A small-molecule ligand and the protein it binds are described below.
Small molecule (SMILES): CC(=O)N[C@@H]1[C@@H](O)[C@H](O)[C@@H](CO)O[C@H]1O

Binding-site contacts:
Ligand atom C6 contacts residue THR66 of chain 2.A at 3.4 Å.
Ligand atom C2 contacts residue ASN64 of chain 2.A at 2.5 Å.
Ligand atom C3 contacts residue ASN64 of chain 2.A at 3.9 Å.
Ligand atom C5 contacts residue ASN64 of chain 2.A at 3.6 Å.
Ligand atom C4 contacts residue ASN64 of chain 2.A at 4.2 Å.
Ligand atom C8 contacts residue ILE354 of chain 2.A at 3.6 Å (hydrophobic).
Ligand atom O6 contacts residue THR66 of chain 2.A at 3.9 Å.
Ligand atom C5 contacts residue THR66 of chain 2.A at 3.2 Å.
Ligand atom C1 contacts residue THR66 of chain 2.A at 3.4 Å.
Ligand atom O7 contacts residue ASN64 of chain 2.A at 3.5 Å (h-bond).
Ligand atom C7 contacts residue ASN64 of chain 2.A at 3.4 Å.
Ligand atom O5 contacts residue THR66 of chain 2.A at 2.7 Å (h-bond).
Ligand atom C1 contacts residue ASN64 of chain 2.A at 1.4 Å.
Ligand atom O5 contacts residue ASN64 of chain 2.A at 2.3 Å (h-bond).
Ligand atom N2 contacts residue ASN64 of chain 2.A at 3.0 Å (h-bond).

Sequence of chain 2.A:
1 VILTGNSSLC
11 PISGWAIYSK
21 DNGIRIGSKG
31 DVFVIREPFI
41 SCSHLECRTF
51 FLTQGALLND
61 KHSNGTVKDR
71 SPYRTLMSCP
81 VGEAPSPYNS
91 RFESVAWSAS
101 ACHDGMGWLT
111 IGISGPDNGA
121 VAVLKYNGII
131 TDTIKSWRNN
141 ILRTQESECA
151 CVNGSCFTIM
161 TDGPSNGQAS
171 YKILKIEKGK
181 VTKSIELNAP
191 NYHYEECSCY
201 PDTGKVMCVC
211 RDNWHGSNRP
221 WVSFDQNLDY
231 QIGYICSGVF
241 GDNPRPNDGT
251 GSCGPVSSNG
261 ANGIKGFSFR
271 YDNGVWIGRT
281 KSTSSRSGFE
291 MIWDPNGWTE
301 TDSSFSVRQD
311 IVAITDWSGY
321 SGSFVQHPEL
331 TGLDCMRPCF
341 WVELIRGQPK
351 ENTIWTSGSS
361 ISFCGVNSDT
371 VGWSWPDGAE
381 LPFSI